Sequence of chain 1.B:
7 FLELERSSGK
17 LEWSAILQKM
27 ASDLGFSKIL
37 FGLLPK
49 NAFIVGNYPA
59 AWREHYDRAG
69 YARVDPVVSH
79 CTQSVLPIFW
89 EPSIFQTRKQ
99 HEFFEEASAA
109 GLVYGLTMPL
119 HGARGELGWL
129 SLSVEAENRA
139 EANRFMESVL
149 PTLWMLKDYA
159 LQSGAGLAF

Binding-site contacts:
Ligand atom C19 contacts residue LEU36 of chain 1.B at 4.0 Å (hydrophobic).
Ligand atom C24 contacts residue PHE102 of chain 1.B at 4.0 Å (hydrophobic).
Ligand atom C08 contacts residue TYR64 of chain 1.B at 3.3 Å (hydrophobic).
Ligand atom O01 contacts residue TYR64 of chain 1.B at 4.0 Å.
Ligand atom C05 contacts residue ASP73 of chain 1.B at 3.5 Å.
Ligand atom C19 contacts residue TRP127 of chain 1.B at 3.6 Å (hydrophobic).
Ligand atom C23 contacts residue ALA105 of chain 1.B at 3.7 Å (hydrophobic).
Ligand atom O01 contacts residue TRP60 of chain 1.B at 3.2 Å (h-bond).
Ligand atom O01 contacts residue TYR56 of chain 1.B at 4.0 Å.
Ligand atom C14 contacts residue ASP65 of chain 1.B at 3.6 Å.
Ligand atom C21 contacts residue ASP73 of chain 1.B at 3.7 Å.
Ligand atom C12 contacts residue ASP65 of chain 1.B at 3.2 Å.
Ligand atom C06 contacts residue SER129 of chain 1.B at 3.9 Å.
Ligand atom C22 contacts residue PHE101 of chain 1.B at 3.9 Å (hydrophobic).
Ligand atom C11 contacts residue TYR64 of chain 1.B at 3.6 Å (hydrophobic).
Ligand atom C06 contacts residue VAL75 of chain 1.B at 3.9 Å (hydrophobic).
Ligand atom C13 contacts residue ASP65 of chain 1.B at 2.7 Å.
Ligand atom C06 contacts residue ASP73 of chain 1.B at 3.5 Å.
Ligand atom S15 contacts residue ARG61 of chain 1.B at 3.3 Å (salt-bridge).
Ligand atom C24 contacts residue LEU110 of chain 1.B at 3.5 Å (hydrophobic).
Ligand atom O17 contacts residue ASP65 of chain 1.B at 3.5 Å (salt-bridge).
Ligand atom N04 contacts residue VAL75 of chain 1.B at 4.0 Å.
Ligand atom C24 contacts residue ALA105 of chain 1.B at 3.8 Å (hydrophobic).
Ligand atom C16 contacts residue LEU36 of chain 1.B at 3.1 Å (hydrophobic).
Ligand atom O20 contacts residue TYR56 of chain 1.B at 3.1 Å (h-bond).
Ligand atom O20 contacts residue SER129 of chain 1.B at 2.8 Å (h-bond).
Ligand atom C03 contacts residue ASP73 of chain 1.B at 3.8 Å.
Ligand atom C10 contacts residue TRP127 of chain 1.B at 3.4 Å (hydrophobic).
Ligand atom C03 contacts residue TRP88 of chain 1.B at 3.9 Å (hydrophobic).
Ligand atom C10 contacts residue TYR64 of chain 1.B at 3.8 Å (hydrophobic).
Ligand atom C07 contacts residue TRP127 of chain 1.B at 3.5 Å (hydrophobic).
Ligand atom C24 contacts residue TRP88 of chain 1.B at 3.5 Å (hydrophobic).
Ligand atom O18 contacts residue ARG61 of chain 1.B at 2.8 Å (salt-bridge).
Ligand atom O09 contacts residue TRP127 of chain 1.B at 3.1 Å.
Ligand atom O09 contacts residue TYR64 of chain 1.B at 3.9 Å.
Ligand atom N04 contacts residue ASP73 of chain 1.B at 2.7 Å (salt-bridge).
Ligand atom C16 contacts residue ARG61 of chain 1.B at 2.8 Å.
Ligand atom O17 contacts residue ARG61 of chain 1.B at 2.9 Å.
Ligand atom C05 contacts residue SER129 of chain 1.B at 3.4 Å.
Ligand atom C21 contacts residue VAL75 of chain 1.B at 3.9 Å (hydrophobic).

The protein below binds the small molecule below.
Small molecule (SMILES): CS(=O)(=O)c1cccc(OCCCC(=O)N[C@H]2C[C@@H]3C[C@@H]3C2=O)c1